The protein below binds the small molecule below.
Small molecule (SMILES): CCc1ccsc1-c1ccc(O)c(O)c1

Sequence of chain 1.A:
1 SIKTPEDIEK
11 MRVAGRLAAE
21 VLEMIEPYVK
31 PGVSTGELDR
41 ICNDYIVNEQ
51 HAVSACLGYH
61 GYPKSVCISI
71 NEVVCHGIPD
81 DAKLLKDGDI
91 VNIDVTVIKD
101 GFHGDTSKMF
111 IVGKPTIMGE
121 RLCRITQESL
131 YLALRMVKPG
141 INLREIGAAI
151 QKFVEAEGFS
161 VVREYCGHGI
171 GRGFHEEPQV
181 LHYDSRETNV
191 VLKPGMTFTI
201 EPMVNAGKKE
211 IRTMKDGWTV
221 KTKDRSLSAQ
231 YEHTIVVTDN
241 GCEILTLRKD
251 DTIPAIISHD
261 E

Binding-site contacts:
Ligand atom O2 contacts residue GLU232 of chain 1.A at 3.1 Å (salt-bridge).
Ligand atom C01 contacts residue HIS76 of chain 1.A at 3.5 Å.
Ligand atom C07 contacts residue TYR59 of chain 1.A at 3.8 Å (hydrophobic).
Ligand atom O2 contacts residue MN1 of chain 1.B at 2.4 Å.
Ligand atom O1 contacts residue GLU201 of chain 1.A at 3.4 Å (salt-bridge).
Ligand atom O1 contacts residue ASP105 of chain 1.A at 3.8 Å.
Ligand atom O2 contacts residue GLU201 of chain 1.A at 3.3 Å (salt-bridge).
Ligand atom C06 contacts residue ASP94 of chain 1.A at 3.3 Å.
Ligand atom O1 contacts residue HIS168 of chain 1.A at 3.1 Å (h-bond).
Ligand atom O2 contacts residue MN1 of chain 1.C at 2.0 Å.
Ligand atom C05 contacts residue PHE174 of chain 1.A at 4.1 Å (hydrophobic).
Ligand atom C09 contacts residue TRP218 of chain 1.A at 3.5 Å (hydrophobic).
Ligand atom C05 contacts residue MN1 of chain 1.B at 3.2 Å.
Ligand atom O2 contacts residue ASP94 of chain 1.A at 3.2 Å (salt-bridge).
Ligand atom C07 contacts residue TRP218 of chain 1.A at 4.0 Å (hydrophobic).
Ligand atom O1 contacts residue MN1 of chain 1.B at 2.4 Å.
Ligand atom C05 contacts residue HIS175 of chain 1.A at 3.1 Å.
Ligand atom C02 contacts residue TYR59 of chain 1.A at 4.0 Å (hydrophobic).
Ligand atom C11 contacts residue TYR59 of chain 1.A at 3.7 Å (hydrophobic).
Ligand atom O1 contacts residue PHE174 of chain 1.A at 4.1 Å.
Ligand atom C04 contacts residue HIS76 of chain 1.A at 3.5 Å.
Ligand atom S contacts residue TYR59 of chain 1.A at 4.1 Å.
Ligand atom C07 contacts residue HIS76 of chain 1.A at 4.1 Å.
Ligand atom C08 contacts residue HIS76 of chain 1.A at 4.1 Å.
Ligand atom O1 contacts residue HIS175 of chain 1.A at 2.5 Å (h-bond).
Ligand atom C03 contacts residue HIS175 of chain 1.A at 3.1 Å.
Ligand atom C10 contacts residue GLU201 of chain 1.A at 4.0 Å.
Ligand atom C08 contacts residue TYR59 of chain 1.A at 3.5 Å (hydrophobic).
Ligand atom C02 contacts residue HIS76 of chain 1.A at 3.4 Å.
Ligand atom C09 contacts residue TYR59 of chain 1.A at 3.5 Å (hydrophobic).
Ligand atom C10 contacts residue MN1 of chain 1.B at 3.2 Å.
Ligand atom O2 contacts residue ASP105 of chain 1.A at 3.5 Å (salt-bridge).
Ligand atom C07 contacts residue HIS60 of chain 1.A at 3.7 Å.
Ligand atom C06 contacts residue MN1 of chain 1.C at 3.5 Å.
Ligand atom C10 contacts residue MN1 of chain 1.C at 3.0 Å.
Ligand atom C10 contacts residue ASP94 of chain 1.A at 3.6 Å.
Ligand atom C12 contacts residue CYS67 of chain 1.A at 3.4 Å (hydrophobic).
Ligand atom C12 contacts residue TYR62 of chain 1.A at 3.5 Å (hydrophobic).
Ligand atom S contacts residue HIS76 of chain 1.A at 3.5 Å (h-bond).
Ligand atom C12 contacts residue HIS76 of chain 1.A at 4.0 Å.